Sequence of chain 1.C:
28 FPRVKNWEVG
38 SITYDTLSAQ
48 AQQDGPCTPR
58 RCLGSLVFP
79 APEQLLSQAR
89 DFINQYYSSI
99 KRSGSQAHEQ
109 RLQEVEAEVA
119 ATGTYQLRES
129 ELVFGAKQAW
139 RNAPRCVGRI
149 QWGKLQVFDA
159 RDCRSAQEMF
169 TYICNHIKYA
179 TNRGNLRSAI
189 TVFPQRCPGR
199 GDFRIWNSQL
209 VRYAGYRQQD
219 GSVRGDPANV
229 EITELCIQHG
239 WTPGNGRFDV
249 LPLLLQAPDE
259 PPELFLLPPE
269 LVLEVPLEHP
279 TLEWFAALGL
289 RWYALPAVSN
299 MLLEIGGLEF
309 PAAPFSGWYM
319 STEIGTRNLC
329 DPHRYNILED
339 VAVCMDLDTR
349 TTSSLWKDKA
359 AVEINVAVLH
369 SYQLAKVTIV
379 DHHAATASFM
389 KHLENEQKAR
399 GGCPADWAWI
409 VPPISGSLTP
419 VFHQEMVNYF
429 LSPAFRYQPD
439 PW

The small molecule below binds the protein below.
Small molecule (SMILES): CCOc1ccc(-c2ccc3c(C)cc(N)nc3c2)cc1CN

Binding-site contacts:
Ligand atom N02 contacts residue GLU321 of chain 1.C at 2.4 Å (salt-bridge).
Ligand atom C06 contacts residue PHE313 of chain 1.C at 3.8 Å (hydrophobic).
Ligand atom C24 contacts residue HEM1 of chain 1.Y at 3.3 Å.
Ligand atom C02 contacts residue HEM1 of chain 1.Y at 3.5 Å.
Ligand atom C21 contacts residue HEM1 of chain 1.Y at 3.4 Å.
Ligand atom C07 contacts residue VAL296 of chain 1.C at 3.3 Å (hydrophobic).
Ligand atom O29 contacts residue HEM1 of chain 1.Y at 3.7 Å.
Ligand atom C07 contacts residue HEM1 of chain 1.Y at 3.7 Å.
Ligand atom N02 contacts residue PRO294 of chain 1.C at 3.8 Å.
Ligand atom C05 contacts residue HEM1 of chain 1.Y at 3.9 Å.
Ligand atom C26 contacts residue HEM1 of chain 1.Y at 3.5 Å.
Ligand atom N28 contacts residue H4B1 of chain 1.Z at 3.4 Å (h-bond).
Ligand atom C22 contacts residue HEM1 of chain 1.Y at 3.5 Å.
Ligand atom C09 contacts residue HEM1 of chain 1.Y at 3.4 Å.
Ligand atom C11 contacts residue GLY315 of chain 1.C at 3.7 Å.
Ligand atom C27 contacts residue HEM1 of chain 1.Y at 3.6 Å.
Ligand atom C10 contacts residue GLU321 of chain 1.C at 3.7 Å.
Ligand atom C02 contacts residue TRP316 of chain 1.C at 3.8 Å (hydrophobic).
Ligand atom C31 contacts residue VAL64 of chain 1.C at 3.6 Å (hydrophobic).
Ligand atom C10 contacts residue HEM1 of chain 1.Y at 3.6 Å.
Ligand atom C06 contacts residue VAL296 of chain 1.C at 3.4 Å (hydrophobic).
Ligand atom C03 contacts residue TRP316 of chain 1.C at 3.9 Å (hydrophobic).
Ligand atom N01 contacts residue HEM1 of chain 1.Y at 3.6 Å.
Ligand atom C25 contacts residue HEM1 of chain 1.Y at 3.2 Å.
Ligand atom N02 contacts residue HEM1 of chain 1.Y at 3.6 Å.
Ligand atom C06 contacts residue HEM1 of chain 1.Y at 3.7 Å.
Ligand atom C31 contacts residue PHE65 of chain 1.C at 3.4 Å (hydrophobic).
Ligand atom C11 contacts residue HEM1 of chain 1.Y at 3.4 Å.
Ligand atom N02 contacts residue TRP316 of chain 1.C at 2.9 Å (h-bond).
Ligand atom C09 contacts residue GLU321 of chain 1.C at 3.7 Å.
Ligand atom C03 contacts residue HEM1 of chain 1.Y at 3.3 Å.
Ligand atom N28 contacts residue HEM1 of chain 1.Y at 2.9 Å (h-bond).
Ligand atom C23 contacts residue HEM1 of chain 1.Y at 3.8 Å.
Ligand atom N02 contacts residue TYR317 of chain 1.C at 3.5 Å.
Ligand atom C02 contacts residue GLU321 of chain 1.C at 3.3 Å.
Ligand atom C23 contacts residue TYR435 of chain 1.C at 3.3 Å (hydrophobic).
Ligand atom C08 contacts residue HEM1 of chain 1.Y at 3.7 Å.
Ligand atom C03 contacts residue PRO294 of chain 1.C at 3.7 Å (hydrophobic).
Ligand atom N01 contacts residue GLU321 of chain 1.C at 2.8 Å (salt-bridge).
Ligand atom C04 contacts residue HEM1 of chain 1.Y at 3.6 Å.